Sequence of chain 1.B:
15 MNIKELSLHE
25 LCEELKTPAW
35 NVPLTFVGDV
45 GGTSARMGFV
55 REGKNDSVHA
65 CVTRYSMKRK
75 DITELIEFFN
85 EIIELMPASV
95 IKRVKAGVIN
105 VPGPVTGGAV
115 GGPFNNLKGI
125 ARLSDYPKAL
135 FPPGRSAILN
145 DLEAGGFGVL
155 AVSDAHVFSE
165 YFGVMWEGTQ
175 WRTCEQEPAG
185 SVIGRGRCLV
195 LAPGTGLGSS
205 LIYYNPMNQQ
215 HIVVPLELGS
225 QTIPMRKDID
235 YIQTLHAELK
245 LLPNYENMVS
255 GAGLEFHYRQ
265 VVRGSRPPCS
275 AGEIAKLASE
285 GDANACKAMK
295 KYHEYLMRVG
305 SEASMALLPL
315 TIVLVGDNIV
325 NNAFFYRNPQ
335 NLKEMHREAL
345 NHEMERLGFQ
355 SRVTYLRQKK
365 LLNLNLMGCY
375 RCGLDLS

Sequence of chain 1.A:
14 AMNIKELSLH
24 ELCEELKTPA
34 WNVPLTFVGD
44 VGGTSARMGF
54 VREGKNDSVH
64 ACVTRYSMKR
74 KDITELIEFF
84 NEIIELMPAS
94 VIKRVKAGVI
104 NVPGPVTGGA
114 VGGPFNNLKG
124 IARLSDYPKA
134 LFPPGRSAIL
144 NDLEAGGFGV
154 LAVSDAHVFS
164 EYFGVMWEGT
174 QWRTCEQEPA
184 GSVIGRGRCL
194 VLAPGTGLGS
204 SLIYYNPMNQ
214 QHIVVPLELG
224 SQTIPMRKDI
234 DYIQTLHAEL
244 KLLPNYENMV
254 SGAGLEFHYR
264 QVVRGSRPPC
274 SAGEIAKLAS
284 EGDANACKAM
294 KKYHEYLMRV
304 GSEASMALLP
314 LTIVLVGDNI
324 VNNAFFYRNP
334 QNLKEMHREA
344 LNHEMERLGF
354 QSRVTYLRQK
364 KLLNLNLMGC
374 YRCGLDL

A small-molecule ligand and the protein it binds are described below.
Small molecule (SMILES): O=C(N[C@@H]1[C@@H](O)[C@H](O)[C@@H](CO)O[C@H]1O)OCc1ccccc1

Binding-site contacts:
Ligand atom C5 contacts residue LEU201 of chain 1.B at 3.6 Å (hydrophobic).
Ligand atom C4 contacts residue ASP145 of chain 1.B at 3.6 Å.
Ligand atom C18 contacts residue ASN119 of chain 1.B at 4.0 Å.
Ligand atom C6 contacts residue GLY202 of chain 1.B at 3.9 Å.
Ligand atom C19 contacts residue LEU351 of chain 1.A at 3.3 Å (hydrophobic).
Ligand atom C13 contacts residue PRO108 of chain 1.B at 3.8 Å (hydrophobic).
Ligand atom O6 contacts residue PRO106 of chain 1.B at 3.7 Å.
Ligand atom O1 contacts residue GLU250 of chain 1.B at 3.2 Å (salt-bridge).
Ligand atom O15 contacts residue ASN119 of chain 1.B at 3.5 Å (h-bond).
Ligand atom O3 contacts residue GLU221 of chain 1.B at 2.6 Å (salt-bridge).
Ligand atom O4 contacts residue GLY202 of chain 1.B at 3.9 Å.
Ligand atom C5 contacts residue GLY202 of chain 1.B at 4.0 Å.
Ligand atom C19 contacts residue ASN119 of chain 1.B at 4.0 Å.
Ligand atom O5 contacts residue GLU250 of chain 1.B at 3.6 Å.
Ligand atom C18 contacts residue PRO117 of chain 1.B at 3.9 Å (hydrophobic).
Ligand atom C18 contacts residue PHE118 of chain 1.B at 4.0 Å (hydrophobic).
Ligand atom C3 contacts residue GLU221 of chain 1.B at 3.3 Å.
Ligand atom C2 contacts residue GLU221 of chain 1.B at 3.6 Å.
Ligand atom C2 contacts residue PRO106 of chain 1.B at 4.0 Å (hydrophobic).
Ligand atom C6 contacts residue GLY200 of chain 1.B at 4.0 Å.
Ligand atom C20 contacts residue LEU351 of chain 1.A at 3.7 Å (hydrophobic).
Ligand atom O14 contacts residue GLU221 of chain 1.B at 3.6 Å (salt-bridge).
Ligand atom O4 contacts residue ASP145 of chain 1.B at 2.8 Å (salt-bridge).
Ligand atom O6 contacts residue ASP145 of chain 1.B at 2.4 Å (salt-bridge).
Ligand atom C6 contacts residue ASP145 of chain 1.B at 3.4 Å.
Ligand atom C1 contacts residue GLU250 of chain 1.B at 3.5 Å.
Ligand atom C21 contacts residue ASN119 of chain 1.B at 3.9 Å.
Ligand atom C20 contacts residue ASN119 of chain 1.B at 3.6 Å.
Ligand atom C21 contacts residue MET348 of chain 1.A at 3.9 Å (hydrophobic).
Ligand atom O5 contacts residue GLY200 of chain 1.B at 3.9 Å.
Ligand atom N2 contacts residue GLU221 of chain 1.B at 2.9 Å (salt-bridge).
Ligand atom C16 contacts residue PHE353 of chain 1.A at 3.8 Å (hydrophobic).
Ligand atom O3 contacts residue ASN144 of chain 1.B at 2.9 Å (h-bond).
Ligand atom C18 contacts residue LEU351 of chain 1.A at 3.7 Å (hydrophobic).
Ligand atom O3 contacts residue GLY107 of chain 1.B at 3.5 Å.
Ligand atom C16 contacts residue PRO117 of chain 1.B at 3.7 Å (hydrophobic).
Ligand atom C13 contacts residue GLU221 of chain 1.B at 3.7 Å.
Ligand atom C22 contacts residue MET348 of chain 1.A at 3.9 Å (hydrophobic).
Ligand atom O3 contacts residue PRO108 of chain 1.B at 3.7 Å.
Ligand atom O4 contacts residue ASN144 of chain 1.B at 3.4 Å (h-bond).